This protein binds this small molecule.
Small molecule (SMILES): CC(=O)N[C@@H]1[C@@H](O)[C@H](O)[C@@H](CO)O[C@H]1O

Binding-site contacts:
Ligand atom O5 contacts residue ASN61 of chain 1.C at 2.4 Å (h-bond).
Ligand atom O7 contacts residue GLY16 of chain 1.A at 3.0 Å (h-bond).
Ligand atom C8 contacts residue GLY16 of chain 1.A at 4.3 Å.
Ligand atom C8 contacts residue SER17 of chain 1.A at 3.9 Å.
Ligand atom N2 contacts residue GLU60 of chain 1.C at 3.4 Å (salt-bridge).
Ligand atom C5 contacts residue ASN61 of chain 1.C at 3.7 Å.
Ligand atom C2 contacts residue ASN61 of chain 1.C at 2.5 Å.
Ligand atom C8 contacts residue GLU60 of chain 1.C at 3.3 Å.
Ligand atom C1 contacts residue ASN61 of chain 1.C at 1.4 Å.
Ligand atom C4 contacts residue ASN61 of chain 1.C at 4.2 Å.
Ligand atom O7 contacts residue ASN61 of chain 1.C at 3.9 Å.
Ligand atom C7 contacts residue ASN61 of chain 1.C at 3.6 Å.
Ligand atom C7 contacts residue SER17 of chain 1.A at 3.9 Å.
Ligand atom N2 contacts residue ASN61 of chain 1.C at 2.9 Å (h-bond).
Ligand atom O7 contacts residue SER17 of chain 1.A at 3.1 Å (h-bond).
Ligand atom C8 contacts residue GLY13 of chain 1.A at 4.3 Å.
Ligand atom C7 contacts residue GLU60 of chain 1.C at 3.9 Å.
Ligand atom C3 contacts residue ASN61 of chain 1.C at 3.8 Å.
Ligand atom C7 contacts residue GLY16 of chain 1.A at 3.8 Å.

Sequence of chain 1.A:
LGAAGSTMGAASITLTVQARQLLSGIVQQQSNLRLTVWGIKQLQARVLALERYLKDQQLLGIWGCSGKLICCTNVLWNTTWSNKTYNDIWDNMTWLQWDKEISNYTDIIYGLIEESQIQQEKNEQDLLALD

Sequence of chain 1.C:
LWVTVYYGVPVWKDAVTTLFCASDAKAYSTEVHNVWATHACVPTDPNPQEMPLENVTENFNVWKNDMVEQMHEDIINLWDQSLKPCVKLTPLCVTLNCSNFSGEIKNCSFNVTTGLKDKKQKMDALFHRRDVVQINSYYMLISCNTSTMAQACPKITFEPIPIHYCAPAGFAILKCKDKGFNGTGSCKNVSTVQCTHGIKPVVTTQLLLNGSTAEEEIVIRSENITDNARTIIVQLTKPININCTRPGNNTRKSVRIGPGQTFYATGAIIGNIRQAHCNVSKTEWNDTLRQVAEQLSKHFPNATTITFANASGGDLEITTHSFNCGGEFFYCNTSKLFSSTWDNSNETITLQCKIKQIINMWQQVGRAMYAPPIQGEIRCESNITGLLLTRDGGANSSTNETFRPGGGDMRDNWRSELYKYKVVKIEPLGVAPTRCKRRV